Sequence of chain 34.B:
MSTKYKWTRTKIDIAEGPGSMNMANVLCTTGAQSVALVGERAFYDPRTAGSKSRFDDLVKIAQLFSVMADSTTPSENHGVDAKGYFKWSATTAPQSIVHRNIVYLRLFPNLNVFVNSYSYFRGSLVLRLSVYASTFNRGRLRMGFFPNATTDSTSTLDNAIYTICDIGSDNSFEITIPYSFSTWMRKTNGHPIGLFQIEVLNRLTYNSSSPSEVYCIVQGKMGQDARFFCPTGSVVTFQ

A protein and the small-molecule ligand that binds it are described below.
Small molecule (SMILES): Nc1ncnc2c1ncn2[C@@H]1O[C@H](CO)[C@@H](O[P](=O)(O)OC[C@H]2O[C@@H](n3ccc(=O)[nH]c3=O)[C@H](O)[C@@H]2O[P](=O)(O)OC[C@H]2O[C@@H](n3ccc(=O)[nH]c3=O)[C@H](O)[C@@H]2O[P](=O)(O)OC[C@H]2O[C@@H](n3ccc(=O)[nH]c3=O)[C@H](O)[C@@H]2O[P](=O)(O)OC[C@H]2O[C@@H](n3ccc(=O)[nH]c3=O)[C@H](O)[C@@H]2O[P](=O)(O)OC[C@H]2O[C@@H](n3ccc(=O)[nH]c3=O)[C@H](O)[C@@H]2O)[C@H]1O

Sequence of chain 34.A:
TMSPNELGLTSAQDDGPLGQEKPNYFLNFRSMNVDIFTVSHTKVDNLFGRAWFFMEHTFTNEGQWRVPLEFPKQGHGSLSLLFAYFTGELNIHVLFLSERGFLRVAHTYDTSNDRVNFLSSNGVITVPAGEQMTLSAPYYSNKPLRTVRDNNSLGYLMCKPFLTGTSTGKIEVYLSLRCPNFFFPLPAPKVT

Sequence of chain 32.B:
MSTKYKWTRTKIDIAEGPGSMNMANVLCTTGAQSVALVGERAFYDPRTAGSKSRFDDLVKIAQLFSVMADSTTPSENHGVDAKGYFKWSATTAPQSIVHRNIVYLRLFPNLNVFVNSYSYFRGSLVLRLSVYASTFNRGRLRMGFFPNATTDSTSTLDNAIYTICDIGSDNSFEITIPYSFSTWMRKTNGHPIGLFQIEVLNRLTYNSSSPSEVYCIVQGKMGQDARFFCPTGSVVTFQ

Binding-site contacts:
Ligand atom P contacts residue TYR19 of chain 31.B at 4.0 Å.
Ligand atom C4 contacts residue TRP21 of chain 32.B at 3.7 Å (hydrophobic).
Ligand atom O2 contacts residue TYR58 of chain 34.B at 3.6 Å.
Ligand atom C6 contacts residue TYR58 of chain 34.B at 3.8 Å (hydrophobic).
Ligand atom O2' contacts residue THR44 of chain 34.B at 3.9 Å.
Ligand atom O2' contacts residue ARG55 of chain 34.B at 3.8 Å.
Ligand atom N3 contacts residue ARG55 of chain 34.B at 3.2 Å (salt-bridge).
Ligand atom C2 contacts residue ARG55 of chain 34.B at 3.1 Å.
Ligand atom O4' contacts residue ARG68 of chain 34.B at 3.0 Å (salt-bridge).
Ligand atom OP1 contacts residue TYR19 of chain 31.B at 3.6 Å (h-bond).
Ligand atom OP2 contacts residue ARG202 of chain 34.A at 3.6 Å.
Ligand atom N1 contacts residue ALA56 of chain 34.B at 3.2 Å (h-bond).
Ligand atom OP1 contacts residue MET15 of chain 32.B at 3.1 Å.
Ligand atom O2' contacts residue THR17 of chain 32.B at 2.8 Å.
Ligand atom O4' contacts residue ARG202 of chain 34.A at 3.9 Å.
Ligand atom OP2 contacts residue THR17 of chain 32.B at 3.5 Å.
Ligand atom C5' contacts residue ARG202 of chain 34.A at 3.9 Å.
Ligand atom N1 contacts residue TYR58 of chain 34.B at 3.5 Å.
Ligand atom O2' contacts residue ARG55 of chain 34.B at 3.1 Å (salt-bridge).
Ligand atom C2' contacts residue THR17 of chain 32.B at 3.7 Å.
Ligand atom O4 contacts residue TRP21 of chain 32.B at 3.4 Å.
Ligand atom C2 contacts residue ALA56 of chain 34.B at 3.8 Å (hydrophobic).
Ligand atom O2' contacts residue TYR19 of chain 31.B at 3.7 Å.
Ligand atom OP1 contacts residue THR17 of chain 32.B at 3.7 Å.
Ligand atom C1' contacts residue TRP21 of chain 32.B at 3.9 Å (hydrophobic).
Ligand atom O2' contacts residue CYS203 of chain 34.A at 3.3 Å (h-bond).
Ligand atom C2' contacts residue ARG55 of chain 34.B at 3.4 Å.
Ligand atom O2 contacts residue TRP21 of chain 32.B at 2.9 Å.
Ligand atom O2' contacts residue LEU41 of chain 34.B at 3.8 Å.
Ligand atom OP2 contacts residue ARG55 of chain 34.B at 2.9 Å (salt-bridge).
Ligand atom N6 contacts residue TYR58 of chain 34.B at 3.5 Å (h-bond).
Ligand atom C2 contacts residue TRP21 of chain 32.B at 3.2 Å (hydrophobic).
Ligand atom C2 contacts residue TYR58 of chain 34.B at 3.8 Å (hydrophobic).
Ligand atom N1 contacts residue TRP21 of chain 32.B at 3.8 Å.
Ligand atom P contacts residue THR17 of chain 32.B at 3.9 Å.
Ligand atom N3 contacts residue TRP21 of chain 32.B at 3.2 Å.
Ligand atom C4' contacts residue TYR19 of chain 31.B at 3.8 Å (hydrophobic).
Ligand atom C1' contacts residue ARG68 of chain 34.B at 3.8 Å.
Ligand atom N1 contacts residue ARG68 of chain 34.B at 3.9 Å.
Ligand atom O3' contacts residue TYR19 of chain 31.B at 3.0 Å (h-bond).

Sequence of chain 31.B:
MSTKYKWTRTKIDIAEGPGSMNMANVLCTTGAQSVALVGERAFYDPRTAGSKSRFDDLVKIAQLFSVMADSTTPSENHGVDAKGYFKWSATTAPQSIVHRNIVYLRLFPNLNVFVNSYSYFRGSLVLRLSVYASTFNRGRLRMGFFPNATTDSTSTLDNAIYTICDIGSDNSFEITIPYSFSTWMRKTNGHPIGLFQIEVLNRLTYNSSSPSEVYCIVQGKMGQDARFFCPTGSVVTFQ